Binding-site contacts:
Ligand atom C24 contacts residue ILE18 of chain 1.A at 3.2 Å (hydrophobic).
Ligand atom O26 contacts residue LEU87 of chain 1.A at 3.8 Å.
Ligand atom C4 contacts residue ALA39 of chain 1.A at 3.5 Å (hydrophobic).
Ligand atom O25 contacts residue ILE150 of chain 1.A at 3.4 Å.
Ligand atom N9 contacts residue ALA39 of chain 1.A at 3.4 Å.
Ligand atom C15 contacts residue ILE18 of chain 1.A at 3.6 Å (hydrophobic).
Ligand atom N39 contacts residue GLU16 of chain 1.A at 3.5 Å (salt-bridge).
Ligand atom C11 contacts residue ILE150 of chain 1.A at 3.8 Å (hydrophobic).
Ligand atom C28 contacts residue GLU58 of chain 1.A at 3.6 Å.
Ligand atom C2 contacts residue LEU140 of chain 1.A at 3.4 Å (hydrophobic).
Ligand atom C16 contacts residue ILE150 of chain 1.A at 3.7 Å (hydrophobic).
Ligand atom O10 contacts residue GLU88 of chain 1.A at 3.8 Å.
Ligand atom C12 contacts residue ILE150 of chain 1.A at 3.5 Å (hydrophobic).
Ligand atom O26 contacts residue GLU58 of chain 1.A at 3.6 Å (salt-bridge).
Ligand atom C36 contacts residue TYR89 of chain 1.A at 3.5 Å (hydrophobic).
Ligand atom C20 contacts residue ILE18 of chain 1.A at 3.3 Å (hydrophobic).
Ligand atom O10 contacts residue CYS90 of chain 1.A at 2.8 Å (h-bond).
Ligand atom C14 contacts residue VAL26 of chain 1.A at 3.7 Å (hydrophobic).
Ligand atom C21 contacts residue LEU87 of chain 1.A at 3.5 Å (hydrophobic).
Ligand atom C18 contacts residue GLY19 of chain 1.A at 3.5 Å.
Ligand atom C17 contacts residue GLU94 of chain 1.A at 3.6 Å.
Ligand atom O26 contacts residue ASP151 of chain 1.A at 3.1 Å (salt-bridge).
Ligand atom O26 contacts residue LYS41 of chain 1.A at 2.6 Å (salt-bridge).
Ligand atom N9 contacts residue LEU140 of chain 1.A at 3.7 Å.
Ligand atom C4 contacts residue LEU140 of chain 1.A at 3.6 Å (hydrophobic).
Ligand atom C28 contacts residue ASP151 of chain 1.A at 3.6 Å.
Ligand atom N8 contacts residue ILE18 of chain 1.A at 3.5 Å.
Ligand atom C4 contacts residue GLU88 of chain 1.A at 3.8 Å.
Ligand atom C11 contacts residue CYS71 of chain 1.A at 3.8 Å (hydrophobic).
Ligand atom C23 contacts residue PRO91 of chain 1.A at 3.8 Å (hydrophobic).
Ligand atom N9 contacts residue GLU88 of chain 1.A at 3.0 Å (salt-bridge).
Ligand atom O10 contacts residue TYR89 of chain 1.A at 3.4 Å.
Ligand atom O25 contacts residue LEU87 of chain 1.A at 3.6 Å.
Ligand atom C19 contacts residue CYS90 of chain 1.A at 3.3 Å (hydrophobic).
Ligand atom C11 contacts residue LEU87 of chain 1.A at 3.8 Å (hydrophobic).
Ligand atom C21 contacts residue ILE150 of chain 1.A at 3.6 Å (hydrophobic).
Ligand atom O10 contacts residue ALA39 of chain 1.A at 3.6 Å.
Ligand atom C5 contacts residue LEU140 of chain 1.A at 3.6 Å (hydrophobic).
Ligand atom C23 contacts residue GLY93 of chain 1.A at 3.7 Å.
Ligand atom C1 contacts residue LEU140 of chain 1.A at 3.4 Å (hydrophobic).

Sequence of chain 1.A:
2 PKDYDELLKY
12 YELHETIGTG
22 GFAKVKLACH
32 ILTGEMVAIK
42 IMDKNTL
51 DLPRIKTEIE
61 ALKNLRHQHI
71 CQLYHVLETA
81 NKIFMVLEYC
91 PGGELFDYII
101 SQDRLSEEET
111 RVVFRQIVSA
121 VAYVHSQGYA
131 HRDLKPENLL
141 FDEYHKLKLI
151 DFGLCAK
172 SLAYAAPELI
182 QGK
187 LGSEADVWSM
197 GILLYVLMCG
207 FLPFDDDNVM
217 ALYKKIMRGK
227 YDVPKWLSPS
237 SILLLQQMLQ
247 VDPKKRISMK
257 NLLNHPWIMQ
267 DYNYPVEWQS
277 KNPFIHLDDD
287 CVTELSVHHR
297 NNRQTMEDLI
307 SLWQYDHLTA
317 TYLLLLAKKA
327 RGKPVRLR

The small molecule below binds the protein below.
Small molecule (SMILES): COC(=O)c1ccc2c(c1)NC(=O)/C2=C(\Nc1ccc(N(C)C(=O)CN2CCN(C)CC2)cc1)c1ccccc1